Sequence of chain 1.B:
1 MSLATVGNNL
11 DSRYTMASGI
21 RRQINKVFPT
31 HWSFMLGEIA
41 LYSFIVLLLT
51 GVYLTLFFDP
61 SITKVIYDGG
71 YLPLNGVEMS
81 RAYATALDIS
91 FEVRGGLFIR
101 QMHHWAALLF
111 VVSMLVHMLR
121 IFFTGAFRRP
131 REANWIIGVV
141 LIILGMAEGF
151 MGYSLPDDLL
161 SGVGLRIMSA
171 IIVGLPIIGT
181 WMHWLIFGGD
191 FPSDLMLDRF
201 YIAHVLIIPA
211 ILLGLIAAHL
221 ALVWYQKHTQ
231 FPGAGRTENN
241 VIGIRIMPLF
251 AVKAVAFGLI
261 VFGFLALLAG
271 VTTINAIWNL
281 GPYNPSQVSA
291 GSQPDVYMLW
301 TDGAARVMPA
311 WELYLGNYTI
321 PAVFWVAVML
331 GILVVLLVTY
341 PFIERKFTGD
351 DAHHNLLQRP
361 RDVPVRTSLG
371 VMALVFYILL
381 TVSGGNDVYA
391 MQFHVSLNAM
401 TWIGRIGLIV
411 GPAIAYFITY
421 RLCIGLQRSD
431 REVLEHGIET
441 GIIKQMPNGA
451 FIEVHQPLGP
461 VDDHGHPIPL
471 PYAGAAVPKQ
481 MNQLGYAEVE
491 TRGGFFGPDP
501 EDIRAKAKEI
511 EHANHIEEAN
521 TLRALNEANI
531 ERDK

This small molecule binds to this protein.
Small molecule (SMILES): CCCCCCCCCCC(=O)OC[C@H]1O[C@H](O[C@@H]2[C@H](O)[C@@H](O)[C@H](O)[C@@H](O[C@H]3O[C@H](CO[C@H]4O[C@H](CO[C@H]5O[C@H](CO)[C@@H](O)[C@H](O)[C@@H]5O[C@H]5O[C@H](CO)[C@@H](O)[C@H](O)[C@@H]5O)[C@@H](O)[C@H](O)[C@@H]4O)[C@@H](O)[C@H](O)[C@@H]3O)[C@@H]2OP(=O)(O)OC[C@@H](COC(=O)CCCCCCCC[C@H](C)CC)OC(=O)CCCCCCCCCC)[C@@H](O)[C@@H](O)[C@@H]1O

Binding-site contacts:
Ligand atom O6 contacts residue TRP206 of chain 1.A at 3.4 Å.
Ligand atom C16 contacts residue GLU405 of chain 1.A at 3.6 Å.
Ligand atom O18 contacts residue TRP206 of chain 1.A at 3.1 Å (h-bond).
Ligand atom C36 contacts residue GLU214 of chain 1.A at 3.6 Å.
Ligand atom O36 contacts residue TRP190 of chain 1.A at 3.5 Å (h-bond).
Ligand atom C71 contacts residue GLU405 of chain 1.A at 3.3 Å.
Ligand atom O5 contacts residue GLU405 of chain 1.A at 3.3 Å.
Ligand atom O24 contacts residue ASN317 of chain 1.B at 2.4 Å (h-bond).
Ligand atom O5 contacts residue ASN317 of chain 1.B at 2.6 Å (h-bond).
Ligand atom O22 contacts residue TRP206 of chain 1.A at 3.6 Å.
Ligand atom C58 contacts residue MET182 of chain 1.B at 3.3 Å (hydrophobic).
Ligand atom C39 contacts residue ASN317 of chain 1.B at 3.1 Å.
Ligand atom C49 contacts residue TRP181 of chain 1.B at 3.4 Å (hydrophobic).
Ligand atom O23 contacts residue LYS407 of chain 1.A at 3.3 Å.
Ligand atom C19 contacts residue TRP206 of chain 1.A at 3.6 Å (hydrophobic).
Ligand atom O20 contacts residue GLU214 of chain 1.A at 2.3 Å (salt-bridge).
Ligand atom C57 contacts residue ILE178 of chain 1.B at 3.4 Å (hydrophobic).
Ligand atom O23 contacts residue ASN317 of chain 1.B at 2.5 Å (h-bond).
Ligand atom O8 contacts residue TRP206 of chain 1.A at 3.3 Å (h-bond).
Ligand atom O22 contacts residue LYS407 of chain 1.A at 2.9 Å (salt-bridge).
Ligand atom O23 contacts residue GLU405 of chain 1.A at 3.0 Å (salt-bridge).
Ligand atom C24 contacts residue TRP206 of chain 1.A at 3.5 Å (hydrophobic).
Ligand atom O17 contacts residue TRP206 of chain 1.A at 3.3 Å (h-bond).
Ligand atom O11 contacts residue TRP206 of chain 1.A at 3.5 Å.
Ligand atom O contacts residue TYR318 of chain 1.B at 2.8 Å (h-bond).
Ligand atom O37 contacts residue TRP181 of chain 1.B at 3.0 Å (h-bond).
Ligand atom C38 contacts residue ASN317 of chain 1.B at 3.4 Å.
Ligand atom C56 contacts residue MET182 of chain 1.B at 3.6 Å (hydrophobic).
Ligand atom C35 contacts residue GLU214 of chain 1.A at 3.4 Å.
Ligand atom O21 contacts residue GLU214 of chain 1.A at 3.1 Å (salt-bridge).
Ligand atom O27 contacts residue TRP206 of chain 1.A at 2.7 Å (h-bond).
Ligand atom O19 contacts residue PHE395 of chain 1.A at 3.0 Å (h-bond).
Ligand atom O37 contacts residue ILE177 of chain 1.B at 3.5 Å (h-bond).
Ligand atom O4 contacts residue TYR318 of chain 1.B at 3.6 Å.
Ligand atom O36 contacts residue TRP181 of chain 1.B at 3.1 Å (h-bond).
Ligand atom O36 contacts residue GLU405 of chain 1.A at 3.7 Å.
Ligand atom C38 contacts residue GLU405 of chain 1.A at 3.3 Å.
Ligand atom C55 contacts residue TRP181 of chain 1.B at 3.3 Å (hydrophobic).
Ligand atom C23 contacts residue TRP206 of chain 1.A at 3.6 Å (hydrophobic).
Ligand atom C72 contacts residue GLU405 of chain 1.A at 3.6 Å.

Sequence of chain 1.A:
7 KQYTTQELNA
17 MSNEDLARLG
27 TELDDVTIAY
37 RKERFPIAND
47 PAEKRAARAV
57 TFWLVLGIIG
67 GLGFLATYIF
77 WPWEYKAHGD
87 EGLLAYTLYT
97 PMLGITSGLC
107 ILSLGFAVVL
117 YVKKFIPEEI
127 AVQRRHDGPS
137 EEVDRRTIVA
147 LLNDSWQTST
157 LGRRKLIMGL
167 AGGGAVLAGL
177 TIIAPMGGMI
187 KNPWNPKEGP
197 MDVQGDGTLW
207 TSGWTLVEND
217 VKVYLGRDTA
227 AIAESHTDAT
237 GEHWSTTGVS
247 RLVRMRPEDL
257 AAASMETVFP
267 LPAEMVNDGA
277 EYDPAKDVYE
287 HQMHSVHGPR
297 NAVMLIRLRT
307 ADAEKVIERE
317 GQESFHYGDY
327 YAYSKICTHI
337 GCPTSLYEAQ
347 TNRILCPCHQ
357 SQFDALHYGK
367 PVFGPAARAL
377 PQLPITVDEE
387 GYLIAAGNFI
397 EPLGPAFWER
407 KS